Binding-site contacts:
Ligand atom O7 contacts residue ASN87 of chain 14.Q at 3.9 Å.
Ligand atom O5 contacts residue ASN87 of chain 14.Q at 2.3 Å (h-bond).
Ligand atom C1 contacts residue SER89 of chain 14.Q at 4.5 Å.
Ligand atom O7 contacts residue ASP85 of chain 14.Q at 4.3 Å.
Ligand atom C4 contacts residue ASN87 of chain 14.Q at 4.2 Å.
Ligand atom C4 contacts residue LEU151 of chain 14.Q at 4.4 Å (hydrophobic).
Ligand atom O4 contacts residue LEU151 of chain 14.Q at 3.7 Å.
Ligand atom C2 contacts residue ASN87 of chain 14.Q at 2.4 Å.
Ligand atom O6 contacts residue LEU151 of chain 14.Q at 3.4 Å.
Ligand atom C5 contacts residue LEU151 of chain 14.Q at 4.1 Å (hydrophobic).
Ligand atom C5 contacts residue SER89 of chain 14.Q at 4.3 Å.
Ligand atom C6 contacts residue LEU151 of chain 14.Q at 3.8 Å (hydrophobic).
Ligand atom O5 contacts residue SER89 of chain 14.Q at 4.1 Å.
Ligand atom O5 contacts residue SER79 of chain 14.Q at 4.4 Å.
Ligand atom C5 contacts residue ASN87 of chain 14.Q at 3.7 Å.
Ligand atom N2 contacts residue ASN87 of chain 14.Q at 2.9 Å (h-bond).
Ligand atom C3 contacts residue ASN87 of chain 14.Q at 3.7 Å.
Ligand atom C1 contacts residue ASN87 of chain 14.Q at 1.4 Å.
Ligand atom C7 contacts residue ASN87 of chain 14.Q at 3.6 Å.

This small molecule binds to this protein.
Small molecule (SMILES): CC(=O)N[C@@H]1[C@@H](O)[C@H](O)[C@@H](CO)O[C@H]1O

Sequence of chain 14.Q:
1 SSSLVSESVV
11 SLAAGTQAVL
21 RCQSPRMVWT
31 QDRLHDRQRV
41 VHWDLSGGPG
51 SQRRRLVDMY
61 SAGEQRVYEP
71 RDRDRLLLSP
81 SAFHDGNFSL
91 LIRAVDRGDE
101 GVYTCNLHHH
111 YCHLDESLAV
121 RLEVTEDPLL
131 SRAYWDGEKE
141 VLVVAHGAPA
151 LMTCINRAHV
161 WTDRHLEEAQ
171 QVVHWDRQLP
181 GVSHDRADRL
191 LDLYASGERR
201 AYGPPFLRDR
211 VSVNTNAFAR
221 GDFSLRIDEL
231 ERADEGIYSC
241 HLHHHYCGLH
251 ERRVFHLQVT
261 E